Sequence of chain 1.C:
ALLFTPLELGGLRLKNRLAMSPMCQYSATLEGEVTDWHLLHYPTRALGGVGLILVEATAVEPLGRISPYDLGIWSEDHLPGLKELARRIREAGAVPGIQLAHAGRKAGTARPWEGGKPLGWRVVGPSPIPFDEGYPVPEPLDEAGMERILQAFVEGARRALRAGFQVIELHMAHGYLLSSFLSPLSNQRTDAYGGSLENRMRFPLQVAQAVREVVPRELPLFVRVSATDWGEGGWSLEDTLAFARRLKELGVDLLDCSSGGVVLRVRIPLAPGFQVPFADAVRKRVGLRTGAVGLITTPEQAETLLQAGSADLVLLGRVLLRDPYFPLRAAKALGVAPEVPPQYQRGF

The protein below binds the small molecule below.
Small molecule (SMILES): O=Cc1ccc(O)cc1

Binding-site contacts:
Ligand atom C4 contacts residue FMN1 of chain 1.I at 3.2 Å.
Ligand atom C5 contacts residue ILE67 of chain 1.C at 3.7 Å (hydrophobic).
Ligand atom C6 contacts residue TYR177 of chain 1.C at 3.8 Å (hydrophobic).
Ligand atom C5 contacts residue CYS25 of chain 1.C at 4.0 Å (hydrophobic).
Ligand atom C4 contacts residue HIS175 of chain 1.C at 3.5 Å.
Ligand atom O4 contacts residue HIS172 of chain 1.C at 2.6 Å (h-bond).
Ligand atom C6 contacts residue ILE67 of chain 1.C at 3.9 Å (hydrophobic).
Ligand atom O1' contacts residue CYS25 of chain 1.C at 4.2 Å.
Ligand atom O4 contacts residue TYR177 of chain 1.C at 3.2 Å.
Ligand atom C3 contacts residue HIS175 of chain 1.C at 3.3 Å.
Ligand atom C1' contacts residue TYR27 of chain 1.C at 3.5 Å (hydrophobic).
Ligand atom C6 contacts residue FMN1 of chain 1.I at 3.3 Å.
Ligand atom C3 contacts residue TYR177 of chain 1.C at 4.2 Å (hydrophobic).
Ligand atom C1' contacts residue FMN1 of chain 1.I at 3.4 Å.
Ligand atom O4 contacts residue HIS175 of chain 1.C at 2.7 Å (h-bond).
Ligand atom C1 contacts residue TYR177 of chain 1.C at 4.2 Å (hydrophobic).
Ligand atom C3 contacts residue FMN1 of chain 1.I at 3.4 Å.
Ligand atom C6 contacts residue TYR27 of chain 1.C at 3.8 Å (hydrophobic).
Ligand atom C1 contacts residue TYR27 of chain 1.C at 4.1 Å (hydrophobic).
Ligand atom C4 contacts residue HIS172 of chain 1.C at 3.9 Å.
Ligand atom C2 contacts residue TYR177 of chain 1.C at 4.4 Å (hydrophobic).
Ligand atom C1 contacts residue FMN1 of chain 1.I at 3.4 Å.
Ligand atom C4 contacts residue TYR177 of chain 1.C at 3.5 Å (hydrophobic).
Ligand atom C2 contacts residue FMN1 of chain 1.I at 3.5 Å.
Ligand atom C6 contacts residue CYS25 of chain 1.C at 3.8 Å (hydrophobic).
Ligand atom O1' contacts residue TYR27 of chain 1.C at 2.6 Å (h-bond).
Ligand atom O4 contacts residue FMN1 of chain 1.I at 3.2 Å.
Ligand atom C5 contacts residue FMN1 of chain 1.I at 3.3 Å.
Ligand atom O1' contacts residue FMN1 of chain 1.I at 3.4 Å.
Ligand atom C5 contacts residue TYR177 of chain 1.C at 3.5 Å (hydrophobic).